This protein binds this small molecule.
Small molecule (SMILES): CC(=O)N[C@H]1[C@H](O[C@H]2[C@H](O)[C@@H](NC(C)=O)CO[C@@H]2CO)O[C@H](CO)[C@@H](O)[C@@H]1O

Sequence of chain 1.E:
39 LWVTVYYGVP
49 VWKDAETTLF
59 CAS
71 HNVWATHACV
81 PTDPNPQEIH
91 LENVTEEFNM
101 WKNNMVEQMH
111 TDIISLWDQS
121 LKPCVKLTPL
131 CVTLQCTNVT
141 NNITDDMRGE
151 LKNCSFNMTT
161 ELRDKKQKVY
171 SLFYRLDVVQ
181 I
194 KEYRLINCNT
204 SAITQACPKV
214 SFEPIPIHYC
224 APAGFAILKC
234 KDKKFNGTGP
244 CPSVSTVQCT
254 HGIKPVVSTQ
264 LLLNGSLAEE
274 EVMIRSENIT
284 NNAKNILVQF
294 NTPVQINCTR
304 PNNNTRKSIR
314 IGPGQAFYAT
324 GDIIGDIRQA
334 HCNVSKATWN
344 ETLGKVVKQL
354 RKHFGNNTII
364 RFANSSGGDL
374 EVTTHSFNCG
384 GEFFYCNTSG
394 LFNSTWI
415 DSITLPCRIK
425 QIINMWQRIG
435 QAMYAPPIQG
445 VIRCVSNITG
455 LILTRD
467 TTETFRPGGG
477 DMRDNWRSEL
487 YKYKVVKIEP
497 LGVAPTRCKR

Binding-site contacts:
Ligand atom O5 contacts residue PRO296 of chain 1.E at 3.9 Å.
Ligand atom O7 contacts residue ASN451 of chain 1.E at 3.6 Å (h-bond).
Ligand atom C7 contacts residue ASN267 of chain 1.E at 4.2 Å.
Ligand atom C8 contacts residue ASN451 of chain 1.E at 4.0 Å.
Ligand atom C5 contacts residue ASN451 of chain 1.E at 3.8 Å.
Ligand atom C8 contacts residue ASN267 of chain 1.E at 3.5 Å.
Ligand atom O5 contacts residue ASN451 of chain 1.E at 2.5 Å (h-bond).
Ligand atom C1 contacts residue ASN451 of chain 1.E at 1.5 Å.
Ligand atom C1 contacts residue PRO296 of chain 1.E at 4.3 Å (hydrophobic).
Ligand atom N2 contacts residue ASN451 of chain 1.E at 2.9 Å (h-bond).
Ligand atom O7 contacts residue ASN267 of chain 1.E at 4.2 Å.
Ligand atom C7 contacts residue ASN451 of chain 1.E at 3.4 Å.
Ligand atom C3 contacts residue ASN451 of chain 1.E at 3.9 Å.
Ligand atom C8 contacts residue NAG1 of chain 1.S at 3.2 Å.
Ligand atom C4 contacts residue ASN451 of chain 1.E at 4.4 Å.
Ligand atom C2 contacts residue ASN451 of chain 1.E at 2.5 Å.